Binding-site contacts:
Ligand atom C37 contacts residue ARG190 of chain 1.A at 3.5 Å.
Ligand atom C20 contacts residue GLY292 of chain 1.A at 3.5 Å.
Ligand atom C18 contacts residue GLY292 of chain 1.A at 3.5 Å.
Ligand atom N2 contacts residue GLY292 of chain 1.A at 3.0 Å (h-bond).
Ligand atom O7 contacts residue THR134 of chain 1.A at 2.8 Å (h-bond).
Ligand atom O5 contacts residue GLY292 of chain 1.A at 3.6 Å (h-bond).
Ligand atom C11 contacts residue GLY73 of chain 1.A at 3.5 Å.
Ligand atom O3 contacts residue ASP94 of chain 1.A at 2.6 Å (salt-bridge).
Ligand atom F2 contacts residue PHE170 of chain 1.A at 3.2 Å.
Ligand atom C22 contacts residue GLN135 of chain 1.A at 3.5 Å.
Ligand atom C10 contacts residue GLN135 of chain 1.A at 3.6 Å.
Ligand atom F2 contacts residue GLY136 of chain 1.A at 3.2 Å.
Ligand atom C12 contacts residue GLY73 of chain 1.A at 3.6 Å.
Ligand atom O2 contacts residue TYR133 of chain 1.A at 3.5 Å.
Ligand atom O1 contacts residue THR294 of chain 1.A at 2.8 Å (h-bond).
Ligand atom O7 contacts residue TYR133 of chain 1.A at 3.0 Å.
Ligand atom C23 contacts residue GLN135 of chain 1.A at 3.6 Å.
Ligand atom C35 contacts residue TYR260 of chain 1.A at 3.2 Å (hydrophobic).
Ligand atom O5 contacts residue THR294 of chain 1.A at 3.1 Å (h-bond).
Ligand atom C28 contacts residue GLY96 of chain 1.A at 3.5 Å.
Ligand atom C12 contacts residue THR294 of chain 1.A at 3.4 Å.
Ligand atom C18 contacts residue ASP94 of chain 1.A at 3.4 Å.
Ligand atom C34 contacts residue THR294 of chain 1.A at 3.5 Å.
Ligand atom C28 contacts residue ASP290 of chain 1.A at 3.2 Å.
Ligand atom C8 contacts residue THR294 of chain 1.A at 3.4 Å.
Ligand atom C11 contacts residue ILE172 of chain 1.A at 3.6 Å (hydrophobic).
Ligand atom N3 contacts residue GLY96 of chain 1.A at 3.0 Å (h-bond).
Ligand atom C9 contacts residue GLN135 of chain 1.A at 3.4 Å.
Ligand atom O3 contacts residue SER97 of chain 1.A at 3.4 Å.
Ligand atom C3 contacts residue GLY292 of chain 1.A at 3.5 Å.
Ligand atom C29 contacts residue ASP290 of chain 1.A at 3.4 Å.
Ligand atom O3 contacts residue GLY96 of chain 1.A at 3.3 Å (h-bond).
Ligand atom F2 contacts residue GLN135 of chain 1.A at 3.4 Å.
Ligand atom C32 contacts residue VAL131 of chain 1.A at 3.4 Å (hydrophobic).
Ligand atom N3 contacts residue ASP290 of chain 1.A at 2.7 Å (salt-bridge).
Ligand atom C8 contacts residue GLY73 of chain 1.A at 3.5 Å.
Ligand atom C17 contacts residue ASP94 of chain 1.A at 3.6 Å.
Ligand atom F1 contacts residue TRP177 of chain 1.A at 3.4 Å.
Ligand atom O2 contacts residue GLN135 of chain 1.A at 3.3 Å (h-bond).
Ligand atom O2 contacts residue THR134 of chain 1.A at 3.4 Å (h-bond).

Sequence of chain 1.A:
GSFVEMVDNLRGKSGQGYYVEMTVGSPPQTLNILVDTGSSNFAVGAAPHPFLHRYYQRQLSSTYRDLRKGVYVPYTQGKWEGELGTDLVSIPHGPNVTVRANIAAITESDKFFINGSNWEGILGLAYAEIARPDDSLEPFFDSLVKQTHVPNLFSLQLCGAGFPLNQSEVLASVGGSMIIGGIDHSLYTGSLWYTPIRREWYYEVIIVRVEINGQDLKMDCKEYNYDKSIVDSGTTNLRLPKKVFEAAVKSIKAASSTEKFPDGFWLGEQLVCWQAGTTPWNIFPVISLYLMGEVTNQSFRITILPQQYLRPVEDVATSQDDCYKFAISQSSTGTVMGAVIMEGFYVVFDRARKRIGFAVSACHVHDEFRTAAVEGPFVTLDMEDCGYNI

The small molecule below binds the protein below.
Small molecule (SMILES): COC[C@H]1CCCN1C(=O)c1cc(C)cc(C(=O)N[C@@H](Cc2cc(F)cc(F)c2)[C@H](O)[C@H]2CN(S(=O)(=O)c3cccc(C)c3)CCN2)c1